Binding-site contacts:
Ligand atom N3 contacts residue ARG125 of chain 1.PB at 3.9 Å.
Ligand atom O4 contacts residue ASN16 of chain 1.D at 4.3 Å.
Ligand atom C5' contacts residue MET76 of chain 1.PB at 3.7 Å (hydrophobic).
Ligand atom O3' contacts residue ARG125 of chain 1.PB at 4.0 Å.
Ligand atom C5 contacts residue ARG125 of chain 1.PB at 3.8 Å.
Ligand atom OP2 contacts residue ILE23 of chain 1.D at 4.3 Å.
Ligand atom OP3 contacts residue ILE23 of chain 1.D at 3.7 Å.
Ligand atom O5' contacts residue ARG125 of chain 1.PB at 3.1 Å (salt-bridge).
Ligand atom O4 contacts residue ARG125 of chain 1.PB at 4.0 Å.
Ligand atom O2 contacts residue ASN16 of chain 1.D at 3.1 Å (h-bond).
Ligand atom OP3 contacts residue SER77 of chain 1.PB at 4.2 Å.
Ligand atom P contacts residue ARG131 of chain 1.PB at 3.4 Å.
Ligand atom OP1 contacts residue ILE23 of chain 1.D at 3.9 Å.
Ligand atom N3 contacts residue SER17 of chain 1.D at 4.3 Å.
Ligand atom O5' contacts residue MET76 of chain 1.PB at 4.5 Å.
Ligand atom OP1 contacts residue ARG131 of chain 1.PB at 3.1 Å (salt-bridge).
Ligand atom C2 contacts residue ASN16 of chain 1.D at 3.5 Å.
Ligand atom P contacts residue ILE23 of chain 1.D at 4.2 Å.
Ligand atom C5' contacts residue ARG131 of chain 1.PB at 3.5 Å.
Ligand atom C4 contacts residue ASN16 of chain 1.D at 4.1 Å.
Ligand atom OP3 contacts residue ARG125 of chain 1.PB at 3.1 Å.
Ligand atom OP2 contacts residue ARG131 of chain 1.PB at 3.9 Å.
Ligand atom C5' contacts residue ARG125 of chain 1.PB at 4.3 Å.
Ligand atom O2 contacts residue ARG125 of chain 1.PB at 4.4 Å.
Ligand atom P contacts residue ARG125 of chain 1.PB at 3.6 Å.
Ligand atom C2' contacts residue ARG125 of chain 1.PB at 4.0 Å.
Ligand atom C4 contacts residue ARG125 of chain 1.PB at 3.6 Å.
Ligand atom OP2 contacts residue MET76 of chain 1.PB at 3.8 Å.
Ligand atom C4 contacts residue SER17 of chain 1.D at 4.0 Å.
Ligand atom OP1 contacts residue ARG125 of chain 1.PB at 2.9 Å (salt-bridge).
Ligand atom N1 contacts residue ARG125 of chain 1.PB at 4.1 Å.
Ligand atom C6 contacts residue ARG125 of chain 1.PB at 4.0 Å.
Ligand atom O5' contacts residue ARG131 of chain 1.PB at 2.8 Å (salt-bridge).
Ligand atom OP2 contacts residue SER77 of chain 1.PB at 4.0 Å.
Ligand atom C3' contacts residue ARG125 of chain 1.PB at 3.5 Å.
Ligand atom O4 contacts residue SER17 of chain 1.D at 3.2 Å.
Ligand atom N3 contacts residue ASN16 of chain 1.D at 3.1 Å (h-bond).
Ligand atom C2 contacts residue ARG125 of chain 1.PB at 4.2 Å.

Sequence of chain 1.D:
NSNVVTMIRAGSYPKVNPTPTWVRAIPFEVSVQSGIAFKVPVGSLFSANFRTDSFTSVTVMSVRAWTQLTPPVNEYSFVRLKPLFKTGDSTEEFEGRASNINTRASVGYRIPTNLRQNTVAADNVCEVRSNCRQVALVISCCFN

Sequence of chain 1.PB:
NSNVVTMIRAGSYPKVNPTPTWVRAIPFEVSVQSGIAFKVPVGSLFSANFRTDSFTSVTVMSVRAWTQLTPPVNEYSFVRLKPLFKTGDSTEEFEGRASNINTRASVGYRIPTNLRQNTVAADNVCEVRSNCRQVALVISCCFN

A small-molecule ligand and the protein it binds are described below.
Small molecule (SMILES): CO[P](=O)(O)O[C@H]1[C@@H](O)[C@H](n2ccc(=O)[nH]c2=O)O[C@@H]1COP(=O)(O)O